This protein binds this small molecule.
Small molecule (SMILES): CC(=O)N[C@@H]1[C@@H](O)[C@H](O)[C@@H](CO)O[C@H]1O

Binding-site contacts:
Ligand atom C3 contacts residue ASN296 of chain 1.A at 3.9 Å.
Ligand atom C1 contacts residue ASN296 of chain 1.A at 1.4 Å.
Ligand atom C8 contacts residue MET292 of chain 1.A at 4.5 Å (hydrophobic).
Ligand atom C7 contacts residue ASN296 of chain 1.A at 3.8 Å.
Ligand atom C2 contacts residue ASN296 of chain 1.A at 2.6 Å.
Ligand atom O5 contacts residue ASN296 of chain 1.A at 2.4 Å (h-bond).
Ligand atom N2 contacts residue ASN296 of chain 1.A at 3.0 Å (h-bond).
Ligand atom O7 contacts residue ASN296 of chain 1.A at 4.1 Å.
Ligand atom C5 contacts residue ASN296 of chain 1.A at 3.6 Å.
Ligand atom O7 contacts residue LYS356 of chain 1.A at 4.2 Å.
Ligand atom C4 contacts residue ASN296 of chain 1.A at 4.3 Å.
Ligand atom C8 contacts residue TYR293 of chain 1.A at 3.9 Å (hydrophobic).

Sequence of chain 1.A:
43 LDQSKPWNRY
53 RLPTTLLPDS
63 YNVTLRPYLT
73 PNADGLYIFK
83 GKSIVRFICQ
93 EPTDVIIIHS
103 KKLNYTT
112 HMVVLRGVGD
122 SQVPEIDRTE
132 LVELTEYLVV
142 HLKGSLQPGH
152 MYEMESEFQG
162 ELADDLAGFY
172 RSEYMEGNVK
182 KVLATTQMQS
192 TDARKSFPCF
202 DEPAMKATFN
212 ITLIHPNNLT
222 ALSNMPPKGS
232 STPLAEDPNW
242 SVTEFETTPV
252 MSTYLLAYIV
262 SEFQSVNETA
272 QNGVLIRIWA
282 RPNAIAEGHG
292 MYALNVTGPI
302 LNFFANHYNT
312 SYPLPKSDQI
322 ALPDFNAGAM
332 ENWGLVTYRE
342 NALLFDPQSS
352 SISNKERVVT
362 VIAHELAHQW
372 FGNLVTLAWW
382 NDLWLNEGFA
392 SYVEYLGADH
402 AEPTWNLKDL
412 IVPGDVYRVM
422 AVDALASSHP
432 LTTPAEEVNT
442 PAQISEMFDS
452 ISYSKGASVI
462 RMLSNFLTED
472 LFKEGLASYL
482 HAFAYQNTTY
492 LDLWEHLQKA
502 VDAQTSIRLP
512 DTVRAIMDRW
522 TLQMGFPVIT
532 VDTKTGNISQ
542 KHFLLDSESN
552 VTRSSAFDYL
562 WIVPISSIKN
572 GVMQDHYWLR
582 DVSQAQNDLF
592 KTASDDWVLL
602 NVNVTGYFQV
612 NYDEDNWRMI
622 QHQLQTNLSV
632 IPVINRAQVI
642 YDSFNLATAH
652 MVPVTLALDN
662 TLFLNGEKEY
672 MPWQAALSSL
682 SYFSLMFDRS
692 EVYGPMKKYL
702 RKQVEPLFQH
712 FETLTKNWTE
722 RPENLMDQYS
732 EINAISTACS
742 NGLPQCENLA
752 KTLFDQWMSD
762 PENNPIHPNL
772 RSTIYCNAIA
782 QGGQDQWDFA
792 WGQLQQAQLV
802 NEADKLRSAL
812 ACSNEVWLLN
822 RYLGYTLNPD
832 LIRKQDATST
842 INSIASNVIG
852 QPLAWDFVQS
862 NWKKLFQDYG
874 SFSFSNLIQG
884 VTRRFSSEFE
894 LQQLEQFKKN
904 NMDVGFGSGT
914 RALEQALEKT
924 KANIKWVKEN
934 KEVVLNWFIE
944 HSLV